Sequence of chain 1.A:
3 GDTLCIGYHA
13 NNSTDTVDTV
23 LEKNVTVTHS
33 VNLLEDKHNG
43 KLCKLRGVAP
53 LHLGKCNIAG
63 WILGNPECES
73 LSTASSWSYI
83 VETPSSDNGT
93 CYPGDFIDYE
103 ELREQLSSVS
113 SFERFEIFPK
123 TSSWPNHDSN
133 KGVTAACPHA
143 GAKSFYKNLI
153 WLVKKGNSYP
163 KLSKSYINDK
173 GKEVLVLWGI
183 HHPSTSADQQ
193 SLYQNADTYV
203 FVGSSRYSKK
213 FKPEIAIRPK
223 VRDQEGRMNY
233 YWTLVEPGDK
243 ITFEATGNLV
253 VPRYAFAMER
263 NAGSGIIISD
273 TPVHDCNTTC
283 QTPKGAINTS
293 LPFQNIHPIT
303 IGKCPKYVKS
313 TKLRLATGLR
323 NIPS

The small molecule below binds the protein below.
Small molecule (SMILES): CC(=O)N[C@H]1[C@H](O[C@H]2[C@H](O)[C@@H](NC(C)=O)CO[C@@H]2CO)O[C@H](CO)[C@@H](O[C@@H]2O[C@H](CO[C@H]3O[C@H](CO)[C@@H](O)[C@H](O)[C@@H]3O)[C@@H](O)[C@H](O[C@H]3O[C@H](CO)[C@@H](O)[C@H](O)[C@@H]3O)[C@@H]2O)[C@@H]1O

Binding-site contacts:
Ligand atom O7 contacts residue CYS93 of chain 1.A at 3.5 Å.
Ligand atom C5 contacts residue ARG224 of chain 1.A at 4.3 Å.
Ligand atom O5 contacts residue ASP89 of chain 1.A at 3.8 Å.
Ligand atom N2 contacts residue ARG224 of chain 1.A at 4.1 Å.
Ligand atom C1 contacts residue ASN90 of chain 1.A at 1.4 Å.
Ligand atom O7 contacts residue ARG224 of chain 1.A at 2.9 Å (salt-bridge).
Ligand atom C2 contacts residue ARG224 of chain 1.A at 4.2 Å.
Ligand atom O7 contacts residue ASN67 of chain 1.A at 4.1 Å.
Ligand atom C8 contacts residue PRO140 of chain 1.A at 4.0 Å (hydrophobic).
Ligand atom C7 contacts residue ASN90 of chain 1.A at 3.5 Å.
Ligand atom C7 contacts residue CYS93 of chain 1.A at 4.2 Å (hydrophobic).
Ligand atom C8 contacts residue GLU69 of chain 1.A at 3.9 Å.
Ligand atom O5 contacts residue ARG224 of chain 1.A at 4.2 Å.
Ligand atom C4 contacts residue ASN90 of chain 1.A at 4.2 Å.
Ligand atom C7 contacts residue GLU69 of chain 1.A at 4.2 Å.
Ligand atom O3 contacts residue ARG224 of chain 1.A at 3.2 Å (salt-bridge).
Ligand atom C8 contacts residue CYS93 of chain 1.A at 4.1 Å (hydrophobic).
Ligand atom C7 contacts residue ARG224 of chain 1.A at 3.5 Å.
Ligand atom N2 contacts residue GLU69 of chain 1.A at 3.8 Å.
Ligand atom C6 contacts residue ASP89 of chain 1.A at 3.8 Å.
Ligand atom C5 contacts residue ASN90 of chain 1.A at 3.6 Å.
Ligand atom O5 contacts residue ASN90 of chain 1.A at 2.3 Å (h-bond).
Ligand atom C8 contacts residue ASN67 of chain 1.A at 3.6 Å.
Ligand atom C8 contacts residue ARG224 of chain 1.A at 4.2 Å.
Ligand atom O7 contacts residue ASN90 of chain 1.A at 3.7 Å.
Ligand atom C5 contacts residue ASP89 of chain 1.A at 4.5 Å.
Ligand atom N2 contacts residue ASN90 of chain 1.A at 2.9 Å (h-bond).
Ligand atom C6 contacts residue ARG224 of chain 1.A at 3.8 Å.
Ligand atom C1 contacts residue GLU69 of chain 1.A at 4.3 Å.
Ligand atom C3 contacts residue ARG224 of chain 1.A at 4.3 Å.
Ligand atom O6 contacts residue ARG224 of chain 1.A at 3.7 Å.
Ligand atom C7 contacts residue ASN67 of chain 1.A at 4.2 Å.
Ligand atom C3 contacts residue ASN90 of chain 1.A at 3.8 Å.
Ligand atom C2 contacts residue ASN90 of chain 1.A at 2.4 Å.
Ligand atom C8 contacts residue CYS139 of chain 1.A at 4.4 Å (hydrophobic).